This protein binds this small molecule.
Small molecule (SMILES): Nc1cnc2cc(Cl)ccc2n1

Binding-site contacts:
Ligand atom C3 contacts residue PHE283 of chain 1.D at 3.9 Å (hydrophobic).
Ligand atom C6 contacts residue ILE246 of chain 1.D at 4.3 Å (hydrophobic).
Ligand atom C1 contacts residue ILE246 of chain 1.D at 4.5 Å (hydrophobic).
Ligand atom C6 contacts residue GLN280 of chain 1.D at 3.5 Å.
Ligand atom N5 contacts residue PHE250 of chain 1.D at 4.1 Å.
Ligand atom C2 contacts residue PHE283 of chain 1.D at 3.6 Å (hydrophobic).
Ligand atom CL11 contacts residue TYR78 of chain 1.D at 3.5 Å.
Ligand atom C7 contacts residue VAL232 of chain 1.D at 4.2 Å (hydrophobic).
Ligand atom C10 contacts residue ILE246 of chain 1.D at 4.3 Å (hydrophobic).
Ligand atom C7 contacts residue ILE246 of chain 1.D at 4.5 Å (hydrophobic).
Ligand atom N12 contacts residue TYR247 of chain 1.D at 4.3 Å.
Ligand atom N4 contacts residue PHE250 of chain 1.D at 4.0 Å.
Ligand atom N12 contacts residue GLN280 of chain 1.D at 4.4 Å.
Ligand atom C6 contacts residue PHE283 of chain 1.D at 4.0 Å (hydrophobic).
Ligand atom C9 contacts residue GLN280 of chain 1.D at 4.3 Å.
Ligand atom C10 contacts residue PHE283 of chain 1.D at 4.3 Å (hydrophobic).
Ligand atom N5 contacts residue GLN280 of chain 1.D at 3.2 Å (h-bond).
Ligand atom C2 contacts residue GLN280 of chain 1.D at 3.9 Å.
Ligand atom N12 contacts residue MET267 of chain 1.D at 2.7 Å (h-bond).
Ligand atom N5 contacts residue PHE283 of chain 1.D at 3.7 Å.
Ligand atom N12 contacts residue PHE283 of chain 1.D at 3.9 Å.
Ligand atom CL11 contacts residue LEU229 of chain 1.D at 3.9 Å.
Ligand atom CL11 contacts residue SER231 of chain 1.D at 3.0 Å.
Ligand atom N4 contacts residue PHE283 of chain 1.D at 3.6 Å.
Ligand atom C9 contacts residue PHE250 of chain 1.D at 3.6 Å (hydrophobic).
Ligand atom C1 contacts residue PHE283 of chain 1.D at 3.6 Å (hydrophobic).
Ligand atom C10 contacts residue SER231 of chain 1.D at 4.1 Å.
Ligand atom CL11 contacts residue VAL232 of chain 1.D at 4.2 Å.
Ligand atom C6 contacts residue VAL232 of chain 1.D at 4.4 Å (hydrophobic).
Ligand atom C3 contacts residue LEU229 of chain 1.D at 4.2 Å (hydrophobic).
Ligand atom C8 contacts residue PHE250 of chain 1.D at 3.6 Å (hydrophobic).
Ligand atom CL11 contacts residue ASP228 of chain 1.D at 4.4 Å.
Ligand atom C9 contacts residue MET267 of chain 1.D at 4.0 Å (hydrophobic).
Ligand atom C7 contacts residue PHE283 of chain 1.D at 4.2 Å (hydrophobic).
Ligand atom C8 contacts residue PHE283 of chain 1.D at 3.5 Å (hydrophobic).
Ligand atom N12 contacts residue PHE250 of chain 1.D at 3.6 Å.
Ligand atom C9 contacts residue PHE283 of chain 1.D at 3.6 Å (hydrophobic).
Ligand atom C7 contacts residue SER231 of chain 1.D at 4.1 Å.
Ligand atom C3 contacts residue ILE246 of chain 1.D at 4.5 Å (hydrophobic).
Ligand atom C10 contacts residue VAL232 of chain 1.D at 3.7 Å (hydrophobic).

Sequence of chain 1.D:
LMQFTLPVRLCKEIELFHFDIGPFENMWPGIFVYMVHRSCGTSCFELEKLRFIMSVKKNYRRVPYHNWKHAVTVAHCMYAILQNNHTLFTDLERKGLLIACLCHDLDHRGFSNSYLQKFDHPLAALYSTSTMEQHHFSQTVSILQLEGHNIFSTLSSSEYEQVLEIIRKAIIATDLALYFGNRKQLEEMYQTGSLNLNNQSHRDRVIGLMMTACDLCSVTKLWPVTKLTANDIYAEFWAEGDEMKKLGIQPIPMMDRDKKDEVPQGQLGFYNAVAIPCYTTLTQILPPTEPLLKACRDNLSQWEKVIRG